Sequence of chain 1.A:
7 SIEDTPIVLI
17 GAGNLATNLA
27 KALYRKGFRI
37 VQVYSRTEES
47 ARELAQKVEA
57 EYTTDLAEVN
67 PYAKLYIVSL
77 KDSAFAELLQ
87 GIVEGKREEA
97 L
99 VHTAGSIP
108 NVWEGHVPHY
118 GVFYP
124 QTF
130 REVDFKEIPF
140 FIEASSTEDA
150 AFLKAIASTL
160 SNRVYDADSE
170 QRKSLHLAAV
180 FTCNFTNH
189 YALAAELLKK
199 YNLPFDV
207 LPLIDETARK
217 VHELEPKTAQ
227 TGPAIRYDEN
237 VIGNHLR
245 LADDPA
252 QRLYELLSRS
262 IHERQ

Binding-site contacts:
Ligand atom S3 contacts residue THR125 of chain 1.B at 3.3 Å (h-bond).
Ligand atom C3 contacts residue CYS182 of chain 1.B at 4.0 Å (hydrophobic).
Ligand atom O contacts residue HIS175 of chain 1.B at 3.1 Å (h-bond).
Ligand atom S3 contacts residue ALA178 of chain 1.B at 4.4 Å.
Ligand atom C2 contacts residue ASN183 of chain 1.B at 3.9 Å.
Ligand atom C2 contacts residue HIS175 of chain 1.B at 4.3 Å.
Ligand atom O contacts residue VAL179 of chain 1.B at 3.9 Å.
Ligand atom C3 contacts residue GLN124 of chain 1.B at 4.0 Å.
Ligand atom S3 contacts residue LEU209 of chain 1.A at 4.0 Å.
Ligand atom C2 contacts residue VAL179 of chain 1.B at 4.5 Å (hydrophobic).
Ligand atom C2 contacts residue ALA178 of chain 1.B at 3.7 Å (hydrophobic).
Ligand atom S3 contacts residue CYS182 of chain 1.B at 2.6 Å (h-bond).
Ligand atom C2 contacts residue CYS182 of chain 1.B at 4.1 Å (hydrophobic).
Ligand atom C1 contacts residue VAL179 of chain 1.B at 4.5 Å (hydrophobic).
Ligand atom C1 contacts residue HIS175 of chain 1.B at 3.2 Å.
Ligand atom C1 contacts residue ALA178 of chain 1.B at 4.5 Å (hydrophobic).
Ligand atom C3 contacts residue ALA178 of chain 1.B at 3.6 Å (hydrophobic).
Ligand atom O contacts residue ASN183 of chain 1.B at 2.9 Å (h-bond).
Ligand atom S3 contacts residue GLN124 of chain 1.B at 3.3 Å.
Ligand atom O contacts residue PRO229 of chain 1.A at 3.7 Å.
Ligand atom C3 contacts residue MSE123 of chain 1.B at 4.3 Å.
Ligand atom O contacts residue GLY228 of chain 1.A at 3.8 Å.
Ligand atom C1 contacts residue ASN183 of chain 1.B at 3.9 Å.

Sequence of chain 1.B:
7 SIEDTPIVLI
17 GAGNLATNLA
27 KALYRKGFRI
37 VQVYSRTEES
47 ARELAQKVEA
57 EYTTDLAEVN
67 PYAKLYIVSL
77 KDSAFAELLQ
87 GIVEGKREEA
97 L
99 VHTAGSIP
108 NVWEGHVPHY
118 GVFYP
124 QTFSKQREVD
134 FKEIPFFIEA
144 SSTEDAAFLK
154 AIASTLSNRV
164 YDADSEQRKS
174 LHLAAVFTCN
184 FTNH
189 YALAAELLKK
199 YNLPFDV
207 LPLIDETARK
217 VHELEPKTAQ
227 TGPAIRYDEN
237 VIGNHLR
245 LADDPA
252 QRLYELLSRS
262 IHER

This protein binds this small molecule.
Small molecule (SMILES): O=CCCS